Sequence of chain 23.A:
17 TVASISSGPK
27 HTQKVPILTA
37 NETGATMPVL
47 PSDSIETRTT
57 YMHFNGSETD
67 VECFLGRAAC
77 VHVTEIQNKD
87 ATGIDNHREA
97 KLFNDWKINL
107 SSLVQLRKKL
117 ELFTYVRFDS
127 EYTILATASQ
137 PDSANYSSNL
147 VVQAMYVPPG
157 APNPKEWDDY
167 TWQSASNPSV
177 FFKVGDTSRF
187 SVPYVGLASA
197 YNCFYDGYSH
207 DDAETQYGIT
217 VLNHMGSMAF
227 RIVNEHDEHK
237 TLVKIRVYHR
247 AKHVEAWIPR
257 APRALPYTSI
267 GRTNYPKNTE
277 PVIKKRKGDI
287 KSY

This protein binds this small molecule.
Small molecule (SMILES): COc1ccc(N2CCN(c3cccc(C)c3)CC2)nn1

Binding-site contacts:
Ligand atom C17 contacts residue ILE104 of chain 23.A at 3.8 Å (hydrophobic).
Ligand atom C18 contacts residue TYR152 of chain 23.A at 3.8 Å (hydrophobic).
Ligand atom C8 contacts residue PHE124 of chain 23.A at 3.6 Å (hydrophobic).
Ligand atom C19 contacts residue VAL188 of chain 23.A at 3.5 Å (hydrophobic).
Ligand atom C10 contacts residue MET221 of chain 23.A at 4.0 Å (hydrophobic).
Ligand atom C13 contacts residue SER126 of chain 23.A at 3.7 Å.
Ligand atom N5 contacts residue ASN219 of chain 23.A at 4.1 Å.
Ligand atom C7 contacts residue PHE124 of chain 23.A at 3.8 Å (hydrophobic).
Ligand atom N12 contacts residue TYR128 of chain 23.A at 2.5 Å (h-bond).
Ligand atom N4 contacts residue ASN219 of chain 23.A at 4.0 Å.
Ligand atom C11 contacts residue TYR128 of chain 23.A at 3.4 Å (hydrophobic).
Ligand atom C15 contacts residue TYR128 of chain 23.A at 3.0 Å (hydrophobic).
Ligand atom C11 contacts residue MET221 of chain 23.A at 4.0 Å (hydrophobic).
Ligand atom C7 contacts residue TYR197 of chain 23.A at 3.5 Å (hydrophobic).
Ligand atom C20 contacts residue VAL188 of chain 23.A at 3.7 Å (hydrophobic).
Ligand atom C18 contacts residue VAL188 of chain 23.A at 3.9 Å (hydrophobic).
Ligand atom C16 contacts residue TYR128 of chain 23.A at 2.9 Å (hydrophobic).
Ligand atom C11 contacts residue ILE104 of chain 23.A at 3.5 Å (hydrophobic).
Ligand atom C1 contacts residue DMS1 of chain 23.F at 4.1 Å.
Ligand atom N9 contacts residue TYR128 of chain 23.A at 4.1 Å.
Ligand atom C13 contacts residue TYR197 of chain 23.A at 4.0 Å (hydrophobic).
Ligand atom C21 contacts residue ILE104 of chain 23.A at 3.5 Å (hydrophobic).
Ligand atom N4 contacts residue DMS1 of chain 23.F at 3.6 Å (h-bond).
Ligand atom C16 contacts residue ILE104 of chain 23.A at 3.7 Å (hydrophobic).
Ligand atom N5 contacts residue DMS1 of chain 23.F at 3.9 Å.
Ligand atom C8 contacts residue TYR197 of chain 23.A at 3.4 Å (hydrophobic).
Ligand atom C10 contacts residue ILE104 of chain 23.A at 3.9 Å (hydrophobic).
Ligand atom C7 contacts residue LEU106 of chain 23.A at 4.1 Å (hydrophobic).
Ligand atom C21 contacts residue MET224 of chain 23.A at 4.0 Å (hydrophobic).
Ligand atom C10 contacts residue LEU106 of chain 23.A at 4.0 Å (hydrophobic).
Ligand atom C13 contacts residue TYR128 of chain 23.A at 3.0 Å (hydrophobic).
Ligand atom C14 contacts residue TYR128 of chain 23.A at 3.3 Å (hydrophobic).
Ligand atom C1 contacts residue ASN198 of chain 23.A at 4.0 Å.
Ligand atom C20 contacts residue VAL191 of chain 23.A at 3.5 Å (hydrophobic).
Ligand atom C14 contacts residue TYR197 of chain 23.A at 4.1 Å (hydrophobic).
Ligand atom C19 contacts residue TYR152 of chain 23.A at 3.9 Å (hydrophobic).
Ligand atom C10 contacts residue TYR128 of chain 23.A at 3.6 Å (hydrophobic).
Ligand atom C19 contacts residue VAL191 of chain 23.A at 4.0 Å (hydrophobic).
Ligand atom C17 contacts residue TYR128 of chain 23.A at 3.8 Å (hydrophobic).
Ligand atom C14 contacts residue SER126 of chain 23.A at 3.6 Å.